The small molecule below binds the protein below.
Small molecule (SMILES): CC(=O)N[C@H]1[C@H](O[C@H]2[C@H](O)[C@@H](NC(C)=O)CO[C@@H]2CO)O[C@H](CO)[C@@H](O)[C@@H]1O[C@@H]1O[C@H](CS(=O)(=O)O)[C@@H](O)[C@H](O)[C@H]1O

Sequence of chain 1.O:
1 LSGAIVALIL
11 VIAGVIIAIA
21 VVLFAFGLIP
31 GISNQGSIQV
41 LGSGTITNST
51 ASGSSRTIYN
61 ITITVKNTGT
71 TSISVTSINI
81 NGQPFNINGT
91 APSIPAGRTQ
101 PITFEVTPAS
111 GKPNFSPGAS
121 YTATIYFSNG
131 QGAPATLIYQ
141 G

Binding-site contacts:
Ligand atom C6 contacts residue THR50 of chain 1.O at 3.6 Å.
Ligand atom O7 contacts residue TYR59 of chain 1.O at 2.3 Å (h-bond).
Ligand atom C7 contacts residue TYR139 of chain 1.O at 3.8 Å (hydrophobic).
Ligand atom C8 contacts residue TYR139 of chain 1.O at 3.4 Å (hydrophobic).
Ligand atom C8 contacts residue SER55 of chain 1.O at 3.2 Å.
Ligand atom O6 contacts residue THR50 of chain 1.O at 4.4 Å.
Ligand atom C8 contacts residue TYR59 of chain 1.O at 3.9 Å (hydrophobic).
Ligand atom C8 contacts residue THR50 of chain 1.O at 4.3 Å.
Ligand atom C7 contacts residue THR57 of chain 1.O at 4.0 Å.
Ligand atom C8 contacts residue SER54 of chain 1.O at 3.1 Å.
Ligand atom N2 contacts residue TYR139 of chain 1.O at 3.6 Å.
Ligand atom C2 contacts residue ASN48 of chain 1.O at 2.4 Å.
Ligand atom C1 contacts residue ASN48 of chain 1.O at 1.4 Å.
Ligand atom C7 contacts residue SER55 of chain 1.O at 4.4 Å.
Ligand atom C5 contacts residue ASN48 of chain 1.O at 3.7 Å.
Ligand atom O1S6 contacts residue GLY53 of chain 1.O at 3.9 Å.
Ligand atom C1 contacts residue THR50 of chain 1.O at 4.4 Å.
Ligand atom O5 contacts residue ASN48 of chain 1.O at 2.4 Å (h-bond).
Ligand atom C7 contacts residue SER54 of chain 1.O at 4.4 Å.
Ligand atom C3 contacts residue ASN48 of chain 1.O at 3.8 Å.
Ligand atom C8 contacts residue ARG56 of chain 1.O at 4.3 Å.
Ligand atom C4 contacts residue ASN48 of chain 1.O at 4.2 Å.
Ligand atom C7 contacts residue ASN48 of chain 1.O at 3.5 Å.
Ligand atom C8 contacts residue THR57 of chain 1.O at 3.8 Å.
Ligand atom N2 contacts residue ASN48 of chain 1.O at 2.9 Å (h-bond).
Ligand atom O7 contacts residue THR57 of chain 1.O at 3.8 Å.
Ligand atom C5 contacts residue THR50 of chain 1.O at 3.8 Å.
Ligand atom O7 contacts residue ASN48 of chain 1.O at 3.7 Å.
Ligand atom C7 contacts residue TYR59 of chain 1.O at 3.4 Å (hydrophobic).
Ligand atom O5 contacts residue THR50 of chain 1.O at 3.8 Å.
Ligand atom C8 contacts residue PHE115 of chain 1.O at 3.9 Å (hydrophobic).